This small molecule binds to this protein.
Small molecule (SMILES): c1ccc2cnccc2c1

Binding-site contacts:
Ligand atom C8A contacts residue PHE44 of chain 1.A at 4.0 Å (hydrophobic).
Ligand atom C8A contacts residue VAL67 of chain 1.A at 3.5 Å (hydrophobic).
Ligand atom C3 contacts residue PHE29 of chain 1.A at 4.1 Å (hydrophobic).
Ligand atom N2 contacts residue VAL67 of chain 1.A at 4.2 Å.
Ligand atom N2 contacts residue HEM1 of chain 1.B at 2.8 Å (h-bond).
Ligand atom C3 contacts residue VAL67 of chain 1.A at 4.4 Å (hydrophobic).
Ligand atom C6 contacts residue PHE44 of chain 1.A at 4.0 Å (hydrophobic).
Ligand atom C8 contacts residue PHE44 of chain 1.A at 3.9 Å (hydrophobic).
Ligand atom C5 contacts residue PHE29 of chain 1.A at 4.2 Å (hydrophobic).
Ligand atom C8 contacts residue VAL67 of chain 1.A at 4.0 Å (hydrophobic).
Ligand atom C4 contacts residue PHE29 of chain 1.A at 3.5 Å (hydrophobic).
Ligand atom C1 contacts residue HEM1 of chain 1.B at 2.3 Å.
Ligand atom N2 contacts residue VAL110 of chain 1.A at 3.8 Å.
Ligand atom C5 contacts residue VAL67 of chain 1.A at 4.1 Å (hydrophobic).
Ligand atom C7 contacts residue PHE44 of chain 1.A at 4.0 Å (hydrophobic).
Ligand atom C5 contacts residue PHE44 of chain 1.A at 4.0 Å (hydrophobic).
Ligand atom C7 contacts residue HIS63 of chain 1.A at 3.2 Å.
Ligand atom C6 contacts residue HIS63 of chain 1.A at 3.4 Å.
Ligand atom C7 contacts residue VAL67 of chain 1.A at 4.3 Å (hydrophobic).
Ligand atom C1 contacts residue HIS97 of chain 1.A at 4.2 Å.
Ligand atom C4 contacts residue VAL67 of chain 1.A at 4.2 Å (hydrophobic).
Ligand atom C4A contacts residue PHE44 of chain 1.A at 4.0 Å (hydrophobic).
Ligand atom C5 contacts residue ALA64 of chain 1.A at 4.3 Å (hydrophobic).
Ligand atom C6 contacts residue PHE30 of chain 1.A at 3.4 Å (hydrophobic).
Ligand atom C3 contacts residue VAL110 of chain 1.A at 3.1 Å (hydrophobic).
Ligand atom C4A contacts residue PHE30 of chain 1.A at 3.8 Å (hydrophobic).
Ligand atom C6 contacts residue PHE46 of chain 1.A at 4.2 Å (hydrophobic).
Ligand atom C4 contacts residue PHE30 of chain 1.A at 4.1 Å (hydrophobic).
Ligand atom C7 contacts residue HEM1 of chain 1.B at 4.3 Å.
Ligand atom C4A contacts residue VAL67 of chain 1.A at 3.7 Å (hydrophobic).
Ligand atom C8 contacts residue HEM1 of chain 1.B at 3.4 Å.
Ligand atom C8 contacts residue HIS63 of chain 1.A at 4.4 Å.
Ligand atom C5 contacts residue PHE30 of chain 1.A at 2.9 Å (hydrophobic).
Ligand atom C3 contacts residue HEM1 of chain 1.B at 4.0 Å.
Ligand atom C6 contacts residue ALA64 of chain 1.A at 3.9 Å (hydrophobic).
Ligand atom C8A contacts residue HEM1 of chain 1.B at 3.4 Å.
Ligand atom C4 contacts residue VAL110 of chain 1.A at 4.1 Å (hydrophobic).
Ligand atom C1 contacts residue VAL67 of chain 1.A at 3.8 Å (hydrophobic).
Ligand atom C4A contacts residue PHE29 of chain 1.A at 4.2 Å (hydrophobic).
Ligand atom C4 contacts residue PHE44 of chain 1.A at 4.1 Å (hydrophobic).

Sequence of chain 1.A:
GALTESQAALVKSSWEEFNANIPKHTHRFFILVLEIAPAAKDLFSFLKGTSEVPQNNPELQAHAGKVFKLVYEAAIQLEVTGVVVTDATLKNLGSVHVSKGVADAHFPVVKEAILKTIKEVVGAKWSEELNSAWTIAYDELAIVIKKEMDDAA